Sequence of chain 1.F:
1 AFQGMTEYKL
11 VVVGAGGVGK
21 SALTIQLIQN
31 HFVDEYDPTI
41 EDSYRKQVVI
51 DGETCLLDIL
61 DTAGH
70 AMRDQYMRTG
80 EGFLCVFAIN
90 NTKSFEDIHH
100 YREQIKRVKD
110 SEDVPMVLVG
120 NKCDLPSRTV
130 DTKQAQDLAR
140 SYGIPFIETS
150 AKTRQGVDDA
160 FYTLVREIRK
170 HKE

The small molecule below binds the protein below.
Small molecule (SMILES): Nc1nc2c(ncn2[C@@H]2O[C@H](CO[P](=O)(O)O[P](=O)(O)NP(=O)(O)O)[C@@H](O)[C@H]2O)c(=O)[nH]1

Binding-site contacts:
Ligand atom O1A contacts residue GLY19 of chain 1.F at 3.4 Å.
Ligand atom O2G contacts residue GLY16 of chain 1.F at 3.6 Å.
Ligand atom O2B contacts residue GLY19 of chain 1.F at 3.0 Å (h-bond).
Ligand atom N3B contacts residue GLY17 of chain 1.F at 3.0 Å (h-bond).
Ligand atom O3A contacts residue GLY19 of chain 1.F at 3.2 Å (h-bond).
Ligand atom O6 contacts residue ASN120 of chain 1.F at 3.4 Å (h-bond).
Ligand atom O1G contacts residue MG1 of chain 1.U at 2.1 Å.
Ligand atom N7 contacts residue ASN120 of chain 1.F at 3.0 Å (h-bond).
Ligand atom O2' contacts residue ASP34 of chain 1.F at 3.2 Å (salt-bridge).
Ligand atom O6 contacts residue ALA150 of chain 1.F at 2.9 Å (h-bond).
Ligand atom O2B contacts residue VAL18 of chain 1.F at 3.2 Å (h-bond).
Ligand atom O6 contacts residue LYS121 of chain 1.F at 3.4 Å.
Ligand atom O2B contacts residue LYS20 of chain 1.F at 2.9 Å (salt-bridge).
Ligand atom O4' contacts residue LYS121 of chain 1.F at 3.2 Å (salt-bridge).
Ligand atom N3B contacts residue MG1 of chain 1.U at 3.5 Å.
Ligand atom O1A contacts residue SER21 of chain 1.F at 3.3 Å (h-bond).
Ligand atom O2' contacts residue PHE32 of chain 1.F at 3.4 Å.
Ligand atom N2 contacts residue LEU124 of chain 1.F at 3.5 Å.
Ligand atom O3G contacts residue PRO38 of chain 1.F at 3.2 Å.
Ligand atom PG contacts residue MG1 of chain 1.U at 3.3 Å.
Ligand atom O2G contacts residue LYS20 of chain 1.F at 2.8 Å (salt-bridge).
Ligand atom O6 contacts residue ASP123 of chain 1.F at 3.4 Å (salt-bridge).
Ligand atom O3' contacts residue ASP34 of chain 1.F at 3.1 Å (salt-bridge).
Ligand atom O1B contacts residue SER21 of chain 1.F at 3.1 Å (h-bond).
Ligand atom O3G contacts residue TYR36 of chain 1.F at 3.5 Å.
Ligand atom N1 contacts residue ASP123 of chain 1.F at 2.7 Å (salt-bridge).
Ligand atom N7 contacts residue ALA150 of chain 1.F at 3.6 Å.
Ligand atom O1B contacts residue LYS20 of chain 1.F at 3.6 Å (salt-bridge).
Ligand atom O2' contacts residue VAL33 of chain 1.F at 2.8 Å (h-bond).
Ligand atom O1A contacts residue ALA22 of chain 1.F at 2.8 Å (h-bond).
Ligand atom O1G contacts residue THR39 of chain 1.F at 2.9 Å (h-bond).
Ligand atom O1B contacts residue MG1 of chain 1.U at 1.9 Å.
Ligand atom O2G contacts residue GLY64 of chain 1.F at 2.9 Å (h-bond).
Ligand atom C2' contacts residue VAL33 of chain 1.F at 3.5 Å (hydrophobic).
Ligand atom O6 contacts residue SER149 of chain 1.F at 3.4 Å.
Ligand atom N2 contacts residue ASP123 of chain 1.F at 2.8 Å (salt-bridge).
Ligand atom C8 contacts residue ALA22 of chain 1.F at 3.5 Å (hydrophobic).
Ligand atom C6 contacts residue ASP123 of chain 1.F at 3.5 Å.
Ligand atom PB contacts residue MG1 of chain 1.U at 3.1 Å.
Ligand atom O2B contacts residue GLY17 of chain 1.F at 3.5 Å (h-bond).